Binding-site contacts:
Ligand atom C6 contacts residue ASN315 of chain 39.B at 4.5 Å.
Ligand atom C5 contacts residue ASN315 of chain 39.B at 3.7 Å.
Ligand atom C1 contacts residue ASN315 of chain 39.B at 1.4 Å.
Ligand atom C8 contacts residue ILE281 of chain 39.B at 4.5 Å (hydrophobic).
Ligand atom O5 contacts residue THR313 of chain 39.B at 4.3 Å.
Ligand atom C7 contacts residue ASN315 of chain 39.B at 3.3 Å.
Ligand atom C1 contacts residue VAL314 of chain 39.B at 4.4 Å (hydrophobic).
Ligand atom N2 contacts residue ASN315 of chain 39.B at 2.8 Å (h-bond).
Ligand atom O7 contacts residue ASN315 of chain 39.B at 4.2 Å.
Ligand atom O5 contacts residue VAL314 of chain 39.B at 3.8 Å.
Ligand atom O5 contacts residue ASN315 of chain 39.B at 2.4 Å (h-bond).
Ligand atom C8 contacts residue ASN315 of chain 39.B at 3.5 Å.
Ligand atom C4 contacts residue ASN315 of chain 39.B at 4.3 Å.
Ligand atom C2 contacts residue ASN315 of chain 39.B at 2.5 Å.
Ligand atom C3 contacts residue ASN315 of chain 39.B at 3.8 Å.
Ligand atom C6 contacts residue THR313 of chain 39.B at 4.5 Å.

This protein binds this small molecule.
Small molecule (SMILES): CC(=O)N[C@@H]1[C@@H](O)[C@H](O)[C@@H](CO)O[C@H]1O

Sequence of chain 39.B:
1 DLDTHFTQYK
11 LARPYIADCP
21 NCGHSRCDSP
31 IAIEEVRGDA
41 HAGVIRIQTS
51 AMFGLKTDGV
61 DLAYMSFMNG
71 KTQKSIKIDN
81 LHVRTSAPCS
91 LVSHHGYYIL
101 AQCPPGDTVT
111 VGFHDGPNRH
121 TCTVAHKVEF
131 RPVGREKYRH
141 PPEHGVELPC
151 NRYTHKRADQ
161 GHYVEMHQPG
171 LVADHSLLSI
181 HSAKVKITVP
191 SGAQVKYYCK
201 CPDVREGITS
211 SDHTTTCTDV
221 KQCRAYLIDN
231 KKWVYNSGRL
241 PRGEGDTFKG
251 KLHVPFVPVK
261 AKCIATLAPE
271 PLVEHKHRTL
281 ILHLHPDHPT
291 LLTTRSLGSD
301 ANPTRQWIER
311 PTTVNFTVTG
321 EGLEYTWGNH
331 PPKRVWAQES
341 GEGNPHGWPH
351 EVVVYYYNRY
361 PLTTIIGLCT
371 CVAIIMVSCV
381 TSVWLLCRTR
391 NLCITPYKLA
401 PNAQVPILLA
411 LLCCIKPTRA